This small molecule binds to this protein.
Small molecule (SMILES): CC(=O)N[C@H]1[C@H](O[C@H]2[C@H](O)[C@@H](NC(C)=O)CO[C@@H]2CO)O[C@H](CO)[C@@H](O)[C@@H]1O

Binding-site contacts:
Ligand atom O5 contacts residue GLY281 of chain 1.A at 4.5 Å.
Ligand atom O6 contacts residue SER282 of chain 1.A at 3.5 Å.
Ligand atom C1 contacts residue SER282 of chain 1.A at 4.2 Å.
Ligand atom C2 contacts residue GLY281 of chain 1.A at 4.0 Å.
Ligand atom O5 contacts residue ASP283 of chain 1.A at 3.3 Å (salt-bridge).
Ligand atom C3 contacts residue ASN3 of chain 1.A at 3.8 Å.
Ligand atom C7 contacts residue ASN3 of chain 1.A at 3.4 Å.
Ligand atom N2 contacts residue GLY281 of chain 1.A at 4.3 Å.
Ligand atom O7 contacts residue GLY281 of chain 1.A at 3.2 Å (h-bond).
Ligand atom O6 contacts residue ASP283 of chain 1.A at 2.9 Å (salt-bridge).
Ligand atom O5 contacts residue SER282 of chain 1.A at 3.6 Å.
Ligand atom C7 contacts residue GLY281 of chain 1.A at 3.8 Å.
Ligand atom C2 contacts residue ASN3 of chain 1.A at 2.4 Å.
Ligand atom C5 contacts residue ASP283 of chain 1.A at 4.3 Å.
Ligand atom C1 contacts residue ASP283 of chain 1.A at 4.2 Å.
Ligand atom C1 contacts residue ASN3 of chain 1.A at 1.4 Å.
Ligand atom C2 contacts residue SER282 of chain 1.A at 4.4 Å.
Ligand atom O5 contacts residue ASN3 of chain 1.A at 2.3 Å (h-bond).
Ligand atom C1 contacts residue GLY281 of chain 1.A at 4.0 Å.
Ligand atom O7 contacts residue ASN3 of chain 1.A at 3.3 Å (h-bond).
Ligand atom C4 contacts residue ASN3 of chain 1.A at 4.2 Å.
Ligand atom C6 contacts residue ASP283 of chain 1.A at 4.0 Å.
Ligand atom C5 contacts residue ASN3 of chain 1.A at 3.6 Å.
Ligand atom N2 contacts residue ASN3 of chain 1.A at 2.9 Å (h-bond).

Sequence of chain 1.A:
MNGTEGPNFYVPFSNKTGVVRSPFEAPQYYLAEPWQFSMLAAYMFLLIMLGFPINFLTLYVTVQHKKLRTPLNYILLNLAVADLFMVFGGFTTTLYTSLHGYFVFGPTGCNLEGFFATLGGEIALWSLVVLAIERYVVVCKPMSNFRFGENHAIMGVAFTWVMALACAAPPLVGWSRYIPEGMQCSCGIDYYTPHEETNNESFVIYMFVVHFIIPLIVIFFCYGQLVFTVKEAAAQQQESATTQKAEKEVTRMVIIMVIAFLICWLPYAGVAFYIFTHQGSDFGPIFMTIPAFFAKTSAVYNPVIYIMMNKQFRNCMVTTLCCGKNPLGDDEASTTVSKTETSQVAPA